Binding-site contacts:
Ligand atom O5 contacts residue ZN1 of chain 1.L at 2.9 Å.
Ligand atom O5 contacts residue VAL124 of chain 1.B at 4.0 Å.
Ligand atom C15 contacts residue LEU206 of chain 1.B at 4.0 Å (hydrophobic).
Ligand atom C13 contacts residue HIS97 of chain 1.B at 3.7 Å.
Ligand atom C12 contacts residue VAL124 of chain 1.B at 4.3 Å (hydrophobic).
Ligand atom C13 contacts residue GLN95 of chain 1.B at 4.1 Å.
Ligand atom N2 contacts residue THR207 of chain 1.B at 2.7 Å (h-bond).
Ligand atom N2 contacts residue HIS99 of chain 1.B at 3.4 Å (h-bond).
Ligand atom O5 contacts residue TRP217 of chain 1.B at 3.9 Å.
Ligand atom O5 contacts residue HIS122 of chain 1.B at 3.3 Å (h-bond).
Ligand atom S1 contacts residue HIS97 of chain 1.B at 3.8 Å.
Ligand atom O6 contacts residue TRP217 of chain 1.B at 3.6 Å.
Ligand atom O6 contacts residue ZN1 of chain 1.L at 4.1 Å.
Ligand atom N2 contacts residue HIS122 of chain 1.B at 3.5 Å (h-bond).
Ligand atom C13 contacts residue LEU206 of chain 1.B at 3.7 Å (hydrophobic).
Ligand atom N2 contacts residue HIS97 of chain 1.B at 3.2 Å (h-bond).
Ligand atom O6 contacts residue THR207 of chain 1.B at 2.9 Å (h-bond).
Ligand atom N2 contacts residue ZN1 of chain 1.L at 1.9 Å.
Ligand atom O6 contacts residue LEU206 of chain 1.B at 3.4 Å.
Ligand atom C13 contacts residue VAL124 of chain 1.B at 3.8 Å (hydrophobic).
Ligand atom S1 contacts residue THR207 of chain 1.B at 3.6 Å.
Ligand atom C16 contacts residue THR208 of chain 1.B at 3.1 Å.
Ligand atom C14 contacts residue LEU206 of chain 1.B at 3.8 Å (hydrophobic).
Ligand atom S1 contacts residue ZN1 of chain 1.L at 2.9 Å.
Ligand atom C15 contacts residue THR207 of chain 1.B at 4.0 Å.
Ligand atom O5 contacts residue HIS97 of chain 1.B at 3.4 Å.
Ligand atom O6 contacts residue SER205 of chain 1.B at 4.2 Å.
Ligand atom C14 contacts residue ZN1 of chain 1.L at 4.0 Å.
Ligand atom C12 contacts residue GLN95 of chain 1.B at 3.5 Å.
Ligand atom N2 contacts residue GLU109 of chain 1.B at 4.1 Å.
Ligand atom C14 contacts residue THR207 of chain 1.B at 4.3 Å.
Ligand atom C12 contacts residue LEU206 of chain 1.B at 3.8 Å (hydrophobic).
Ligand atom C11 contacts residue GLN95 of chain 1.B at 4.3 Å.
Ligand atom C11 contacts residue THR208 of chain 1.B at 4.4 Å.
Ligand atom C16 contacts residue LEU206 of chain 1.B at 4.1 Å (hydrophobic).
Ligand atom S1 contacts residue HIS122 of chain 1.B at 4.0 Å.
Ligand atom O5 contacts residue VAL147 of chain 1.B at 4.0 Å.
Ligand atom C11 contacts residue LEU206 of chain 1.B at 4.0 Å (hydrophobic).
Ligand atom C15 contacts residue THR208 of chain 1.B at 3.4 Å.
Ligand atom C14 contacts residue HIS97 of chain 1.B at 3.8 Å.

Sequence of chain 1.B:
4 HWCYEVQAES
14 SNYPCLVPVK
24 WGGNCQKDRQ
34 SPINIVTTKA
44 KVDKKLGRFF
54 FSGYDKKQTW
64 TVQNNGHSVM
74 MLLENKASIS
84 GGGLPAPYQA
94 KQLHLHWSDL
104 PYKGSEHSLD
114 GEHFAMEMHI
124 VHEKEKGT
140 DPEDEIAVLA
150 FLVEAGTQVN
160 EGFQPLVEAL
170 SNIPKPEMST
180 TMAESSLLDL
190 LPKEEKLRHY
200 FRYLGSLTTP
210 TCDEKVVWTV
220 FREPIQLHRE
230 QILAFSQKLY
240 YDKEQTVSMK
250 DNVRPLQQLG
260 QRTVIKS

The small molecule below binds the protein below.
Small molecule (SMILES): NCc1ccc(S(N)(=O)=O)cc1